This protein binds this small molecule.
Small molecule (SMILES): CC(C)[C@](C)(O)C#N

Binding-site contacts:
Ligand atom C7 contacts residue LYS235 of chain 1.A at 4.2 Å.
Ligand atom N8 contacts residue HIS234 of chain 1.A at 3.3 Å (h-bond).
Ligand atom C4 contacts residue LEU156 of chain 1.A at 4.5 Å (hydrophobic).
Ligand atom C1 contacts residue LEU147 of chain 1.A at 4.0 Å (hydrophobic).
Ligand atom C5 contacts residue THR10 of chain 1.A at 4.0 Å.
Ligand atom O6 contacts residue SER79 of chain 1.A at 2.6 Å (h-bond).
Ligand atom C5 contacts residue ILE11 of chain 1.A at 3.4 Å (hydrophobic).
Ligand atom C7 contacts residue HIS13 of chain 1.A at 4.2 Å.
Ligand atom C1 contacts residue LEU156 of chain 1.A at 3.7 Å (hydrophobic).
Ligand atom C7 contacts residue LEU156 of chain 1.A at 3.7 Å (hydrophobic).
Ligand atom C3 contacts residue TRP127 of chain 1.A at 3.2 Å (hydrophobic).
Ligand atom C2 contacts residue ILE208 of chain 1.A at 4.1 Å (hydrophobic).
Ligand atom C2 contacts residue TRP127 of chain 1.A at 4.4 Å (hydrophobic).
Ligand atom O6 contacts residue ILE11 of chain 1.A at 4.0 Å.
Ligand atom N8 contacts residue THR10 of chain 1.A at 3.6 Å.
Ligand atom N8 contacts residue LEU156 of chain 1.A at 3.4 Å.
Ligand atom C2 contacts residue SER79 of chain 1.A at 3.7 Å.
Ligand atom O6 contacts residue CYS80 of chain 1.A at 3.6 Å (h-bond).
Ligand atom C3 contacts residue SER79 of chain 1.A at 4.2 Å.
Ligand atom C5 contacts residue LEU147 of chain 1.A at 3.6 Å (hydrophobic).
Ligand atom N8 contacts residue LYS235 of chain 1.A at 3.2 Å (salt-bridge).
Ligand atom C1 contacts residue TRP127 of chain 1.A at 3.9 Å (hydrophobic).
Ligand atom C4 contacts residue THR10 of chain 1.A at 3.7 Å.
Ligand atom N8 contacts residue HIS13 of chain 1.A at 3.9 Å.
Ligand atom C7 contacts residue HIS234 of chain 1.A at 3.7 Å.
Ligand atom C2 contacts residue PHE209 of chain 1.A at 4.5 Å (hydrophobic).
Ligand atom C4 contacts residue SER79 of chain 1.A at 3.4 Å.
Ligand atom N8 contacts residue SER79 of chain 1.A at 3.8 Å.
Ligand atom C7 contacts residue THR10 of chain 1.A at 3.5 Å.
Ligand atom O6 contacts residue THR10 of chain 1.A at 2.5 Å (h-bond).
Ligand atom C5 contacts residue HIS13 of chain 1.A at 4.3 Å.
Ligand atom C3 contacts residue CYS80 of chain 1.A at 4.1 Å (hydrophobic).
Ligand atom C1 contacts residue ILE208 of chain 1.A at 3.3 Å (hydrophobic).
Ligand atom C4 contacts residue ILE11 of chain 1.A at 4.5 Å (hydrophobic).
Ligand atom C7 contacts residue SER79 of chain 1.A at 3.4 Å.

Sequence of chain 1.A:
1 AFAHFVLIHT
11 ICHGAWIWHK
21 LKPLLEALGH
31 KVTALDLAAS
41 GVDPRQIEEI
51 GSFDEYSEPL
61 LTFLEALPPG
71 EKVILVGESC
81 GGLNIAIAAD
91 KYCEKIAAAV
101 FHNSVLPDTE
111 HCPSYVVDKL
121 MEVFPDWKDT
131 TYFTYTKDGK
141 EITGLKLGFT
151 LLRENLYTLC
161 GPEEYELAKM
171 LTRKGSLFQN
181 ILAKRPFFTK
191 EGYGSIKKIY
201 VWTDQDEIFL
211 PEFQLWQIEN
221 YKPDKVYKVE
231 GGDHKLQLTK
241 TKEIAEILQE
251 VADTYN